Binding-site contacts:
Ligand atom N2 contacts residue ASN212 of chain 21.B at 2.9 Å (h-bond).
Ligand atom C5 contacts residue ASN212 of chain 21.B at 3.7 Å.
Ligand atom O6 contacts residue ASN212 of chain 21.B at 4.4 Å.
Ligand atom C4 contacts residue ASN212 of chain 21.B at 4.2 Å.
Ligand atom C7 contacts residue ASN212 of chain 21.B at 3.9 Å.
Ligand atom O5 contacts residue ASN212 of chain 21.B at 2.4 Å (h-bond).
Ligand atom C3 contacts residue ASN212 of chain 21.B at 3.8 Å.
Ligand atom C2 contacts residue ASN212 of chain 21.B at 2.5 Å.
Ligand atom N2 contacts residue ILE211 of chain 21.B at 4.0 Å.
Ligand atom C1 contacts residue ILE211 of chain 21.B at 4.1 Å (hydrophobic).
Ligand atom O7 contacts residue ASN212 of chain 21.B at 4.5 Å.
Ligand atom C1 contacts residue ASN212 of chain 21.B at 1.4 Å.

A small-molecule ligand and the protein it binds are described below.
Small molecule (SMILES): CC(=O)N[C@@H]1[C@@H](O)[C@H](O)[C@@H](CO)O[C@H]1O

Sequence of chain 21.B:
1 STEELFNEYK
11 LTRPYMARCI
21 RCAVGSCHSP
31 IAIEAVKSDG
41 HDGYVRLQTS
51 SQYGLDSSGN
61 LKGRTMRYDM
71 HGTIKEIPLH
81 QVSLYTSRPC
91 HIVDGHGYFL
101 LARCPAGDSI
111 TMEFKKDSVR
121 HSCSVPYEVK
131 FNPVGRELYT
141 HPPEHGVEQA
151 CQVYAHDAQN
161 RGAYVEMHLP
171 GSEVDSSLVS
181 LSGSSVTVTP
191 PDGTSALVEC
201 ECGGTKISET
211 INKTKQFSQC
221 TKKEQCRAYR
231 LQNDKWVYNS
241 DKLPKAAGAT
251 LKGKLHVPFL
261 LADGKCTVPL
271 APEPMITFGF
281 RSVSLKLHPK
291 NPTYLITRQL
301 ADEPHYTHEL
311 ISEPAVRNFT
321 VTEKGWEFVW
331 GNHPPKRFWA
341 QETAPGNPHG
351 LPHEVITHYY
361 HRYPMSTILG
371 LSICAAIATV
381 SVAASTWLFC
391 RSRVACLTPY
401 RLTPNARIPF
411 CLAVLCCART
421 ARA